Binding-site contacts:
Ligand atom C11 contacts residue PHE337 of chain 1.A at 4.1 Å (hydrophobic).
Ligand atom C11 contacts residue SER202 of chain 1.A at 3.4 Å.
Ligand atom O4 contacts residue GLY120 of chain 1.A at 4.4 Å.
Ligand atom O1 contacts residue GLY121 of chain 1.A at 2.6 Å (h-bond).
Ligand atom O4 contacts residue GLY121 of chain 1.A at 4.2 Å.
Ligand atom P contacts residue ALA203 of chain 1.A at 3.6 Å.
Ligand atom O4 contacts residue PHE337 of chain 1.A at 4.1 Å.
Ligand atom O1 contacts residue GLY119 of chain 1.A at 3.6 Å.
Ligand atom C12 contacts residue DEP1 of chain 1.F at 0.4 Å.
Ligand atom O4 contacts residue HIS446 of chain 1.A at 3.2 Å (h-bond).
Ligand atom P contacts residue DEP1 of chain 1.F at 0.0 Å.
Ligand atom P contacts residue GLY121 of chain 1.A at 3.7 Å.
Ligand atom O2 contacts residue DEP1 of chain 1.F at 0.3 Å (h-bond).
Ligand atom C11 contacts residue DEP1 of chain 1.F at 0.5 Å.
Ligand atom P contacts residue SER202 of chain 1.A at 1.6 Å.
Ligand atom C12 contacts residue PHE294 of chain 1.A at 3.5 Å (hydrophobic).
Ligand atom O2 contacts residue ALA203 of chain 1.A at 4.1 Å.
Ligand atom C11 contacts residue PHE294 of chain 1.A at 4.0 Å (hydrophobic).
Ligand atom P contacts residue HIS446 of chain 1.A at 3.7 Å.
Ligand atom C12 contacts residue TRP235 of chain 1.A at 3.6 Å (hydrophobic).
Ligand atom O1 contacts residue SER202 of chain 1.A at 2.5 Å (h-bond).
Ligand atom C12 contacts residue PHE337 of chain 1.A at 4.0 Å (hydrophobic).
Ligand atom O2 contacts residue GLY121 of chain 1.A at 3.3 Å.
Ligand atom O4 contacts residue DEP1 of chain 1.F at 0.2 Å (h-bond).
Ligand atom O1 contacts residue DEP1 of chain 1.F at 0.1 Å (h-bond).
Ligand atom C11 contacts residue VAL293 of chain 1.A at 4.3 Å (hydrophobic).
Ligand atom C11 contacts residue GLY121 of chain 1.A at 4.2 Å.
Ligand atom O4 contacts residue SER202 of chain 1.A at 2.6 Å (h-bond).
Ligand atom P contacts residue GLY120 of chain 1.A at 4.0 Å.
Ligand atom O1 contacts residue ALA203 of chain 1.A at 3.0 Å (h-bond).
Ligand atom O2 contacts residue TRP235 of chain 1.A at 4.2 Å.
Ligand atom O1 contacts residue GLY120 of chain 1.A at 2.6 Å (h-bond).
Ligand atom C12 contacts residue SER202 of chain 1.A at 3.3 Å.
Ligand atom O2 contacts residue SER202 of chain 1.A at 2.8 Å (h-bond).

A small-molecule ligand and the protein it binds are described below.
Small molecule (SMILES): CCOP(=O)(O)O

Sequence of chain 1.A:
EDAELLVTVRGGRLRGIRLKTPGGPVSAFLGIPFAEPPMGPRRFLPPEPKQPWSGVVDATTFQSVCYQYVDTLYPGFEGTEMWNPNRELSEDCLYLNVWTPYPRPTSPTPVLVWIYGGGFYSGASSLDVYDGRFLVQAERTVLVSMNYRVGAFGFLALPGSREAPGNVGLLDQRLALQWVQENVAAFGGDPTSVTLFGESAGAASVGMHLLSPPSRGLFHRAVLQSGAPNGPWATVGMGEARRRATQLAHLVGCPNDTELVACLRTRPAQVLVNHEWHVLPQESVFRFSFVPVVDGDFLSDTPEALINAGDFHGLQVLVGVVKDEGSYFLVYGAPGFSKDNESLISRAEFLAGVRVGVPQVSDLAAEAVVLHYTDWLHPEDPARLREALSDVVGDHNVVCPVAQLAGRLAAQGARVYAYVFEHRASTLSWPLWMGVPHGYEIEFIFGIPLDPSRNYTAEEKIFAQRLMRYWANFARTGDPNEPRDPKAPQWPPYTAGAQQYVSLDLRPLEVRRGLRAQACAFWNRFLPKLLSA